Binding-site contacts:
Ligand atom C2 contacts residue LEU99 of chain 2.A at 3.8 Å (hydrophobic).
Ligand atom O0A contacts residue ASP16 of chain 2.A at 3.4 Å (salt-bridge).
Ligand atom C6M contacts residue ALA207 of chain 2.A at 3.6 Å (hydrophobic).
Ligand atom O4M contacts residue ASN14 of chain 2.A at 2.9 Å (h-bond).
Ligand atom C1 contacts residue TYR12 of chain 2.A at 3.7 Å (hydrophobic).
Ligand atom O6M contacts residue ASP208 of chain 2.A at 2.7 Å (salt-bridge).
Ligand atom C3C contacts residue TYR100 of chain 2.A at 3.8 Å (hydrophobic).
Ligand atom C5M contacts residue TYR12 of chain 2.A at 3.8 Å (hydrophobic).
Ligand atom C4M contacts residue ARG228 of chain 2.A at 3.6 Å.
Ligand atom O4M contacts residue TYR12 of chain 2.A at 3.8 Å.
Ligand atom C13 contacts residue LEU99 of chain 2.A at 3.5 Å (hydrophobic).
Ligand atom O2M contacts residue GLY98 of chain 2.A at 3.8 Å.
Ligand atom C6C contacts residue LEU99 of chain 2.A at 3.7 Å (hydrophobic).
Ligand atom O6M contacts residue GLY98 of chain 2.A at 3.4 Å.
Ligand atom C4M contacts residue ASP208 of chain 2.A at 3.4 Å.
Ligand atom C8 contacts residue ASP16 of chain 2.A at 3.5 Å.
Ligand atom O3M contacts residue GLY227 of chain 2.A at 3.5 Å.
Ligand atom C6M contacts residue ASP208 of chain 2.A at 3.5 Å.
Ligand atom C5T contacts residue TYR12 of chain 2.A at 3.5 Å (hydrophobic).
Ligand atom C4M contacts residue GLY227 of chain 2.A at 3.8 Å.
Ligand atom O6M contacts residue TYR100 of chain 2.A at 3.1 Å (h-bond).
Ligand atom C6M contacts residue TYR12 of chain 2.A at 3.7 Å (hydrophobic).
Ligand atom N2T contacts residue TYR12 of chain 2.A at 3.6 Å.
Ligand atom C1M contacts residue LEU99 of chain 2.A at 3.7 Å (hydrophobic).
Ligand atom N1T contacts residue TYR12 of chain 2.A at 2.6 Å (h-bond).
Ligand atom C3M contacts residue ARG228 of chain 2.A at 3.8 Å.
Ligand atom O2M contacts residue LEU99 of chain 2.A at 3.5 Å (h-bond).
Ligand atom O4M contacts residue ASP208 of chain 2.A at 2.5 Å (salt-bridge).
Ligand atom O6M contacts residue LEU99 of chain 2.A at 3.2 Å (h-bond).
Ligand atom C4C contacts residue LEU99 of chain 2.A at 3.7 Å (hydrophobic).
Ligand atom C5C contacts residue LEU99 of chain 2.A at 3.4 Å (hydrophobic).
Ligand atom C24 contacts residue LEU99 of chain 2.A at 3.8 Å (hydrophobic).
Ligand atom O5M contacts residue LEU99 of chain 2.A at 3.5 Å.
Ligand atom O3M contacts residue ARG228 of chain 2.A at 2.9 Å (salt-bridge).
Ligand atom O4M contacts residue ARG228 of chain 2.A at 3.2 Å (salt-bridge).
Ligand atom C9 contacts residue ASP16 of chain 2.A at 3.6 Å.
Ligand atom O7P contacts residue LEU99 of chain 2.A at 3.9 Å.
Ligand atom C22 contacts residue TYR12 of chain 2.A at 3.6 Å (hydrophobic).
Ligand atom C14 contacts residue TYR100 of chain 2.A at 3.6 Å (hydrophobic).
Ligand atom O6M contacts residue ALA207 of chain 2.A at 3.3 Å.

This protein binds this small molecule.
Small molecule (SMILES): CCN(CC)c1ccc2c(c1)Oc1cc(N(CC)CC)ccc1C2c1ccccc1C(=O)OCCOCCOCCOCCn1cc(CO[C@H]2O[C@H](CO)[C@@H](O)[C@H](O)[C@@H]2O)nn1

Sequence of chain 2.A:
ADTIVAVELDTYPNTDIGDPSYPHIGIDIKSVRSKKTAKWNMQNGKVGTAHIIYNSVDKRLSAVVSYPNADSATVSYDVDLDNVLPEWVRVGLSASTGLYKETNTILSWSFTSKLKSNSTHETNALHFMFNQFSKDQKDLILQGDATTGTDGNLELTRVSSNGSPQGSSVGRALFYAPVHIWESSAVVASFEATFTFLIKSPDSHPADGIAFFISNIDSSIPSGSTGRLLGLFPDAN